The small molecule below binds the protein below.
Small molecule (SMILES): O=c1cc(-c2ccccc2)oc2c1ccc1ccccc12

Binding-site contacts:
Ligand atom C15 contacts residue LEU224 of chain 1.A at 3.9 Å (hydrophobic).
Ligand atom C16 contacts residue PHE191 of chain 1.A at 3.5 Å (hydrophobic).
Ligand atom C19 contacts residue ALA290 of chain 1.A at 3.9 Å (hydrophobic).
Ligand atom C8 contacts residue ALA290 of chain 1.A at 3.9 Å (hydrophobic).
Ligand atom C1 contacts residue ALA290 of chain 1.A at 3.5 Å (hydrophobic).
Ligand atom C5 contacts residue LEU469 of chain 1.A at 3.6 Å (hydrophobic).
Ligand atom C5 contacts residue THR294 of chain 1.A at 3.4 Å.
Ligand atom O2 contacts residue PHE94 of chain 1.A at 3.7 Å.
Ligand atom C7 contacts residue ALA290 of chain 1.A at 3.6 Å (hydrophobic).
Ligand atom C14 contacts residue PHE191 of chain 1.A at 3.8 Å (hydrophobic).
Ligand atom C17 contacts residue PHE191 of chain 1.A at 3.4 Å (hydrophobic).
Ligand atom C18 contacts residue PHE191 of chain 1.A at 3.7 Å (hydrophobic).
Ligand atom C14 contacts residue PHE228 of chain 1.A at 3.8 Å (hydrophobic).
Ligand atom O2 contacts residue ASP286 of chain 1.A at 2.8 Å (salt-bridge).
Ligand atom C16 contacts residue ASN188 of chain 1.A at 3.5 Å.
Ligand atom C12 contacts residue PHE191 of chain 1.A at 3.8 Å (hydrophobic).
Ligand atom C19 contacts residue PHE191 of chain 1.A at 3.5 Å (hydrophobic).
Ligand atom C19 contacts residue GLY289 of chain 1.A at 3.7 Å.
Ligand atom C14 contacts residue LEU224 of chain 1.A at 3.7 Å (hydrophobic).
Ligand atom C3 contacts residue HEM1 of chain 1.B at 3.6 Å.
Ligand atom C17 contacts residue ASP293 of chain 1.A at 3.8 Å.
Ligand atom O1 contacts residue ALA290 of chain 1.A at 3.9 Å.
Ligand atom C9 contacts residue ASP286 of chain 1.A at 3.8 Å.
Ligand atom C8 contacts residue PHE94 of chain 1.A at 3.5 Å (hydrophobic).
Ligand atom C6 contacts residue LEU469 of chain 1.A at 3.8 Å (hydrophobic).
Ligand atom C9 contacts residue PHE94 of chain 1.A at 3.7 Å (hydrophobic).
Ligand atom C10 contacts residue PHE191 of chain 1.A at 3.6 Å (hydrophobic).
Ligand atom C6 contacts residue ALA290 of chain 1.A at 3.9 Å (hydrophobic).
Ligand atom C3 contacts residue ILE359 of chain 1.A at 4.0 Å (hydrophobic).
Ligand atom C15 contacts residue PHE191 of chain 1.A at 3.8 Å (hydrophobic).
Ligand atom C18 contacts residue GLY289 of chain 1.A at 3.8 Å.
Ligand atom C2 contacts residue ALA290 of chain 1.A at 3.6 Å (hydrophobic).
Ligand atom C4 contacts residue THR294 of chain 1.A at 3.7 Å.
Ligand atom C6 contacts residue ASP293 of chain 1.A at 4.0 Å.
Ligand atom O1 contacts residue PHE191 of chain 1.A at 3.3 Å.
Ligand atom C17 contacts residue GLY289 of chain 1.A at 3.8 Å.
Ligand atom C11 contacts residue PHE191 of chain 1.A at 4.0 Å (hydrophobic).
Ligand atom C10 contacts residue GLY289 of chain 1.A at 4.0 Å.
Ligand atom C13 contacts residue PHE191 of chain 1.A at 3.6 Å (hydrophobic).
Ligand atom C15 contacts residue ASN188 of chain 1.A at 3.5 Å.

Sequence of chain 1.A:
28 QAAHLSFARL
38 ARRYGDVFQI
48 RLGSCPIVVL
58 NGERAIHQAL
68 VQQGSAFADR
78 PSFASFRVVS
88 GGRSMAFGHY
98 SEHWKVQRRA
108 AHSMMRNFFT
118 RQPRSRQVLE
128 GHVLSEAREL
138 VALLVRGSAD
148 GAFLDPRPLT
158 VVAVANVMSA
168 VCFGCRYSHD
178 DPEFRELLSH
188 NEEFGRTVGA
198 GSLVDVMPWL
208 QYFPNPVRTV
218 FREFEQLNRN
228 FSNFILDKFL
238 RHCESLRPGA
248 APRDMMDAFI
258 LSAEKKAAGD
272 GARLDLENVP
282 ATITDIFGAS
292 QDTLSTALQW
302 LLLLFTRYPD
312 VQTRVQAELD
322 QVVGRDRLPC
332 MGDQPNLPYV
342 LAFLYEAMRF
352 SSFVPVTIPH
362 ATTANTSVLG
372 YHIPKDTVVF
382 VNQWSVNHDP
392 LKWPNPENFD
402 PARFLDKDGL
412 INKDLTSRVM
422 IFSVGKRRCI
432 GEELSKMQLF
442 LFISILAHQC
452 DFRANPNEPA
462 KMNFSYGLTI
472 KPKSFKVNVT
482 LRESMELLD